A protein and the small-molecule ligand that binds it are described below.
Small molecule (SMILES): C=C(C)c1ccccc(=O)c1O

Sequence of chain 1.B:
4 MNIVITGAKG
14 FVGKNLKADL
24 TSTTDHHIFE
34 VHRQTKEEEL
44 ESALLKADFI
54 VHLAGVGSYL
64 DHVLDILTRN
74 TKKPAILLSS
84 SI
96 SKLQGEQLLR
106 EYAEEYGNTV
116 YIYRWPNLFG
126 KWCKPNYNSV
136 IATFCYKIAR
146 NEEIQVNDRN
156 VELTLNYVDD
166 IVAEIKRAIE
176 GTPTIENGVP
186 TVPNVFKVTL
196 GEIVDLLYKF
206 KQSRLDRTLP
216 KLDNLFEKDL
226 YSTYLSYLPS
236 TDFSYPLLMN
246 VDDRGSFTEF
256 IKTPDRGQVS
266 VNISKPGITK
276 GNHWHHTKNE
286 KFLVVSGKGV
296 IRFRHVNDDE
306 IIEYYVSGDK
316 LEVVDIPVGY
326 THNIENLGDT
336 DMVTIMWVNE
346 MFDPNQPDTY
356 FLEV

Binding-site contacts:
Ligand atom OAD contacts residue HIS327 of chain 1.B at 4.3 Å.
Ligand atom CAK contacts residue HIS278 of chain 1.B at 4.3 Å.
Ligand atom CAF contacts residue LYS275 of chain 1.B at 3.7 Å.
Ligand atom OAD contacts residue HIS278 of chain 1.B at 2.7 Å (h-bond).
Ligand atom CAE contacts residue LYS275 of chain 1.B at 4.4 Å.
Ligand atom OAC contacts residue GLU285 of chain 1.B at 3.9 Å.
Ligand atom CAA contacts residue PHE252 of chain 1.B at 3.2 Å (hydrophobic).
Ligand atom CAK contacts residue MET341 of chain 1.B at 4.0 Å (hydrophobic).
Ligand atom CAH contacts residue ZN1 of chain 1.E at 4.2 Å.
Ligand atom CAG contacts residue PHE252 of chain 1.B at 3.9 Å (hydrophobic).
Ligand atom CAK contacts residue ZN1 of chain 1.E at 4.1 Å.
Ligand atom CAH contacts residue LYS275 of chain 1.B at 4.1 Å.
Ligand atom CAF contacts residue MET341 of chain 1.B at 3.7 Å (hydrophobic).
Ligand atom CAE contacts residue ASN267 of chain 1.B at 4.0 Å.
Ligand atom OAD contacts residue ZN1 of chain 1.E at 1.9 Å.
Ligand atom CAE contacts residue MET341 of chain 1.B at 3.7 Å (hydrophobic).
Ligand atom OAC contacts residue ZN1 of chain 1.E at 2.2 Å.
Ligand atom CAJ contacts residue HIS278 of chain 1.B at 3.4 Å.
Ligand atom CAJ contacts residue GLU285 of chain 1.B at 4.1 Å.
Ligand atom CAL contacts residue HIS278 of chain 1.B at 3.7 Å.
Ligand atom CAH contacts residue PHE287 of chain 1.B at 4.1 Å (hydrophobic).
Ligand atom CAF contacts residue GLY276 of chain 1.B at 4.3 Å.
Ligand atom CAH contacts residue MET341 of chain 1.B at 4.0 Å (hydrophobic).
Ligand atom OAC contacts residue PHE287 of chain 1.B at 3.5 Å.
Ligand atom CAL contacts residue ZN1 of chain 1.E at 2.9 Å.
Ligand atom CAB contacts residue HIS278 of chain 1.B at 4.0 Å.
Ligand atom CAJ contacts residue ZN1 of chain 1.E at 2.8 Å.
Ligand atom OAD contacts residue GLU285 of chain 1.B at 3.2 Å (salt-bridge).
Ligand atom CAF contacts residue ILE329 of chain 1.B at 3.9 Å (hydrophobic).
Ligand atom CAH contacts residue ILE329 of chain 1.B at 3.8 Å (hydrophobic).
Ligand atom CAJ contacts residue MET341 of chain 1.B at 4.4 Å (hydrophobic).
Ligand atom CAG contacts residue MET341 of chain 1.B at 3.7 Å (hydrophobic).
Ligand atom OAC contacts residue GLY276 of chain 1.B at 4.2 Å.
Ligand atom CAL contacts residue GLY276 of chain 1.B at 4.2 Å.
Ligand atom OAC contacts residue HIS327 of chain 1.B at 3.2 Å.
Ligand atom OAC contacts residue HIS278 of chain 1.B at 3.5 Å (h-bond).
Ligand atom CAB contacts residue GLU285 of chain 1.B at 4.2 Å.
Ligand atom CAL contacts residue PHE287 of chain 1.B at 3.8 Å (hydrophobic).
Ligand atom CAH contacts residue GLY276 of chain 1.B at 3.9 Å.
Ligand atom CAB contacts residue ZN1 of chain 1.E at 3.9 Å.